Binding-site contacts:
Ligand atom O3 contacts residue ASP410 of chain 1.A at 2.8 Å (salt-bridge).
Ligand atom C1 contacts residue ASN312 of chain 1.A at 1.4 Å.
Ligand atom O7 contacts residue ASP410 of chain 1.A at 2.8 Å (salt-bridge).
Ligand atom C6 contacts residue ASN312 of chain 1.A at 4.5 Å.
Ligand atom O6 contacts residue ASN312 of chain 1.A at 4.1 Å.
Ligand atom C7 contacts residue ASP410 of chain 1.A at 3.4 Å.
Ligand atom C2 contacts residue ASN312 of chain 1.A at 2.5 Å.
Ligand atom C4 contacts residue ASN312 of chain 1.A at 4.2 Å.
Ligand atom O6 contacts residue ARG305 of chain 1.A at 3.7 Å.
Ligand atom O5 contacts residue LEU412 of chain 1.A at 3.5 Å.
Ligand atom C1 contacts residue MET308 of chain 1.A at 4.2 Å (hydrophobic).
Ligand atom C6 contacts residue MET308 of chain 1.A at 3.9 Å (hydrophobic).
Ligand atom O6 contacts residue ALA309 of chain 1.A at 4.3 Å.
Ligand atom C8 contacts residue ASP410 of chain 1.A at 4.1 Å.
Ligand atom C4 contacts residue LEU412 of chain 1.A at 3.8 Å (hydrophobic).
Ligand atom C3 contacts residue ASN312 of chain 1.A at 3.7 Å.
Ligand atom C5 contacts residue ASN312 of chain 1.A at 3.6 Å.
Ligand atom O7 contacts residue LEU409 of chain 1.A at 4.3 Å.
Ligand atom O7 contacts residue ASN312 of chain 1.A at 4.2 Å.
Ligand atom C1 contacts residue LEU412 of chain 1.A at 4.4 Å (hydrophobic).
Ligand atom C2 contacts residue ASP410 of chain 1.A at 3.9 Å.
Ligand atom N2 contacts residue ASN312 of chain 1.A at 2.7 Å (h-bond).
Ligand atom O5 contacts residue ASN312 of chain 1.A at 2.5 Å (h-bond).
Ligand atom O6 contacts residue MET308 of chain 1.A at 3.5 Å.
Ligand atom C6 contacts residue ARG305 of chain 1.A at 4.5 Å.
Ligand atom C6 contacts residue LEU412 of chain 1.A at 3.6 Å (hydrophobic).
Ligand atom O5 contacts residue MET308 of chain 1.A at 3.7 Å.
Ligand atom C7 contacts residue ASN312 of chain 1.A at 3.8 Å.
Ligand atom N2 contacts residue ASP410 of chain 1.A at 4.1 Å.
Ligand atom C3 contacts residue ASP410 of chain 1.A at 3.9 Å.
Ligand atom C5 contacts residue LEU412 of chain 1.A at 3.9 Å (hydrophobic).

This small molecule binds to this protein.
Small molecule (SMILES): CC(=O)N[C@@H]1[C@@H](O)[C@H](O)[C@@H](CO)O[C@H]1O

Sequence of chain 1.A:
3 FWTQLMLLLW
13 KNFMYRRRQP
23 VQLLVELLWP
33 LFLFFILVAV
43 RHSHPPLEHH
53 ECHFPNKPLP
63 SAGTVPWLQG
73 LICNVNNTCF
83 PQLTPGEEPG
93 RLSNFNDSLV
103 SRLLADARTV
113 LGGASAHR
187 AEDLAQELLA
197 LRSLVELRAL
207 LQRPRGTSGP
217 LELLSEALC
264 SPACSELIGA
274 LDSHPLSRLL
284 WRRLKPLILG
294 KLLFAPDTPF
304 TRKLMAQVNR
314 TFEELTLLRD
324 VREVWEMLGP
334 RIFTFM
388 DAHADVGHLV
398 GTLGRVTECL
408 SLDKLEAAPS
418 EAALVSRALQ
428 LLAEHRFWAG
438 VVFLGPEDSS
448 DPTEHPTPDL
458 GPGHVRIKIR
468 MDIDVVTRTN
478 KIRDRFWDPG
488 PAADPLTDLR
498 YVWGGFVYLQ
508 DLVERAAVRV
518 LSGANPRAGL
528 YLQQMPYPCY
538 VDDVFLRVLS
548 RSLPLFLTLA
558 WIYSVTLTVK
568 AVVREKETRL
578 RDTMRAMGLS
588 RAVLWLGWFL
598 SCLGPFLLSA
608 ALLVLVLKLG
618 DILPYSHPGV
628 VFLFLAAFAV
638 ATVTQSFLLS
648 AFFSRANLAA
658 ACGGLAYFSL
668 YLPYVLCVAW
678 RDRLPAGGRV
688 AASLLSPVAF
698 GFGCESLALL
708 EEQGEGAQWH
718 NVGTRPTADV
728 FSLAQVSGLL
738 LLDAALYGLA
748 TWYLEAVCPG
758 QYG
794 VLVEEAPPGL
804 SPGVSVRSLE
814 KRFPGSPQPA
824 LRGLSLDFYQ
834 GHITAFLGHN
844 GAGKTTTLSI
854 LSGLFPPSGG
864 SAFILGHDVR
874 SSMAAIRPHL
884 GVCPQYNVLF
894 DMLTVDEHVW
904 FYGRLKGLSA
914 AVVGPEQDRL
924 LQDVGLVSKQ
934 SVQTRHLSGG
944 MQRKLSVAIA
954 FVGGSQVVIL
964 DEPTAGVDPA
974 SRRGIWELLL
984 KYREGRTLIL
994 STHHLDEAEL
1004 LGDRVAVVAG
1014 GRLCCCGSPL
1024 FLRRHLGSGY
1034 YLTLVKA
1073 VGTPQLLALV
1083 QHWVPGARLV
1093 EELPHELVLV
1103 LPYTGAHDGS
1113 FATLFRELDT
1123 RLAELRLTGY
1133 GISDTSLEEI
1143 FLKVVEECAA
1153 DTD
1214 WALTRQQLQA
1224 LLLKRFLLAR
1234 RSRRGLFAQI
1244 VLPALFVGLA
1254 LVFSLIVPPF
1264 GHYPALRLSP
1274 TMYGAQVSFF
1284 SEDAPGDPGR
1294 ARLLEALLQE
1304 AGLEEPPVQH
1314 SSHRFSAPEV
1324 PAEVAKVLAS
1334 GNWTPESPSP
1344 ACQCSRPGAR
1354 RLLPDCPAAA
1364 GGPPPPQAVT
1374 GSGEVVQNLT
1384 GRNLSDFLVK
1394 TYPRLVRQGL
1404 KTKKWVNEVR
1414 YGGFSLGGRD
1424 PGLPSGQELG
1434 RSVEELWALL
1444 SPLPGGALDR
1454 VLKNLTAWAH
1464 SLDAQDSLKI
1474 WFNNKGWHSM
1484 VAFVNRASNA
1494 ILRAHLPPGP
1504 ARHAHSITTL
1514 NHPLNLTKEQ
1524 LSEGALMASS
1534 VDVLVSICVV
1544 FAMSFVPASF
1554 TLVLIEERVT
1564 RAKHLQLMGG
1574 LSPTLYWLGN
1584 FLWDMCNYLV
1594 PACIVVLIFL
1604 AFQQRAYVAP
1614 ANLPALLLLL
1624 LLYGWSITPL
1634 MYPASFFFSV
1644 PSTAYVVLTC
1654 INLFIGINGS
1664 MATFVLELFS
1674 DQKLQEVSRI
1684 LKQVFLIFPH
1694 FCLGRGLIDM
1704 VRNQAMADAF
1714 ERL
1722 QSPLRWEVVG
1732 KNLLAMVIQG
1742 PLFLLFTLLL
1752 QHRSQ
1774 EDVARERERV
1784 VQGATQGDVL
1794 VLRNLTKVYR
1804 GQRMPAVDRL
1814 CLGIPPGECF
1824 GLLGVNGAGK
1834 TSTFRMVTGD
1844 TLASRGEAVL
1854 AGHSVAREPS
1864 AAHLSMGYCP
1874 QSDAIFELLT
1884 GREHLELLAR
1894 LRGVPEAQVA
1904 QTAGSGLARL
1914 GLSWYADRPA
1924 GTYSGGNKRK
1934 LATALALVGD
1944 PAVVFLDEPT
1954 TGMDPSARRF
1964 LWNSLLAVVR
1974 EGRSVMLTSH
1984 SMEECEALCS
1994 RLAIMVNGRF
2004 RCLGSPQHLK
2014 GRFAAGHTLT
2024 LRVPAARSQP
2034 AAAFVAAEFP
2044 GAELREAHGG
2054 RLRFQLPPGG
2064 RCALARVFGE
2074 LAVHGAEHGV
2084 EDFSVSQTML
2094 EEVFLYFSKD